A protein and the small-molecule ligand that binds it are described below.
Small molecule (SMILES): O=C1c2cccc3[nH]nc(c23)CCN1[C@@H]1CN2CCC1CC2

Sequence of chain 1.C:
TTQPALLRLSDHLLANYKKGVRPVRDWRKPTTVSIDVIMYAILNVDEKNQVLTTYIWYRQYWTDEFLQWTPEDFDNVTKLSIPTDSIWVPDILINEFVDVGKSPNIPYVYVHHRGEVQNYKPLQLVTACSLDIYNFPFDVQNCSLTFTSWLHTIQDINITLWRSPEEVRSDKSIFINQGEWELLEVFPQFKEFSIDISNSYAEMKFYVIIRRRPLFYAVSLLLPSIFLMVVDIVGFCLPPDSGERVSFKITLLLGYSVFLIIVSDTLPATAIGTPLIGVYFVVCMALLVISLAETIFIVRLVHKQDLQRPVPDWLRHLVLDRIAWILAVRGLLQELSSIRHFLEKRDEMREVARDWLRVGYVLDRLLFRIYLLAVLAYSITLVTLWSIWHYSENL

Binding-site contacts:
Ligand atom C12 contacts residue TYR201 of chain 1.C at 4.3 Å (hydrophobic).
Ligand atom C5 contacts residue ARG140 of chain 1.C at 2.4 Å.
Ligand atom C13 contacts residue THR229 of chain 1.D at 4.2 Å.
Ligand atom C6 contacts residue ARG140 of chain 1.C at 3.3 Å.
Ligand atom C4 contacts residue ARG140 of chain 1.C at 2.9 Å.
Ligand atom C15 contacts residue TRP138 of chain 1.C at 4.1 Å (hydrophobic).
Ligand atom N2 contacts residue ASP277 of chain 1.D at 3.2 Å (salt-bridge).
Ligand atom C8 contacts residue ILE119 of chain 1.C at 4.2 Å (hydrophobic).
Ligand atom C14 contacts residue ASN176 of chain 1.D at 3.8 Å.
Ligand atom C15 contacts residue PHE274 of chain 1.D at 4.0 Å (hydrophobic).
Ligand atom N4 contacts residue TRP231 of chain 1.D at 3.0 Å (h-bond).
Ligand atom N1 contacts residue ASP277 of chain 1.D at 4.0 Å.
Ligand atom C13 contacts residue TRP231 of chain 1.D at 3.8 Å (hydrophobic).
Ligand atom N2 contacts residue ILE276 of chain 1.D at 3.8 Å.
Ligand atom C3 contacts residue ARG140 of chain 1.C at 3.7 Å.
Ligand atom C9 contacts residue ILE276 of chain 1.D at 4.0 Å (hydrophobic).
Ligand atom C3 contacts residue TRP138 of chain 1.C at 4.3 Å (hydrophobic).
Ligand atom C17 contacts residue TRP231 of chain 1.D at 3.8 Å (hydrophobic).
Ligand atom N4 contacts residue SER230 of chain 1.D at 4.0 Å.
Ligand atom C16 contacts residue PHE274 of chain 1.D at 4.1 Å (hydrophobic).
Ligand atom C16 contacts residue TYR282 of chain 1.D at 3.2 Å (hydrophobic).
Ligand atom C13 contacts residue ASN176 of chain 1.D at 4.0 Å.
Ligand atom C7 contacts residue ASP277 of chain 1.D at 4.2 Å.
Ligand atom C9 contacts residue TYR282 of chain 1.D at 4.2 Å (hydrophobic).
Ligand atom C4 contacts residue ILE119 of chain 1.C at 4.1 Å (hydrophobic).
Ligand atom N3 contacts residue TRP138 of chain 1.C at 4.1 Å.
Ligand atom C12 contacts residue TRP231 of chain 1.D at 3.5 Å (hydrophobic).
Ligand atom N1 contacts residue ARG140 of chain 1.C at 3.5 Å.
Ligand atom C1 contacts residue TRP138 of chain 1.C at 3.7 Å (hydrophobic).
Ligand atom C7 contacts residue ILE276 of chain 1.D at 4.2 Å (hydrophobic).
Ligand atom C5 contacts residue ILE119 of chain 1.C at 4.0 Å (hydrophobic).
Ligand atom C3 contacts residue ILE119 of chain 1.C at 4.3 Å (hydrophobic).
Ligand atom C5 contacts residue ASP117 of chain 1.C at 4.2 Å.
Ligand atom C6 contacts residue ILE119 of chain 1.C at 4.0 Å (hydrophobic).
Ligand atom C11 contacts residue TRP138 of chain 1.C at 4.0 Å (hydrophobic).
Ligand atom C10 contacts residue TYR282 of chain 1.D at 3.7 Å (hydrophobic).
Ligand atom C13 contacts residue SER230 of chain 1.D at 3.8 Å.
Ligand atom C17 contacts residue TYR282 of chain 1.D at 3.4 Å (hydrophobic).
Ligand atom O1 contacts residue TRP138 of chain 1.C at 3.1 Å.
Ligand atom C17 contacts residue SER230 of chain 1.D at 4.2 Å.

Sequence of chain 1.D:
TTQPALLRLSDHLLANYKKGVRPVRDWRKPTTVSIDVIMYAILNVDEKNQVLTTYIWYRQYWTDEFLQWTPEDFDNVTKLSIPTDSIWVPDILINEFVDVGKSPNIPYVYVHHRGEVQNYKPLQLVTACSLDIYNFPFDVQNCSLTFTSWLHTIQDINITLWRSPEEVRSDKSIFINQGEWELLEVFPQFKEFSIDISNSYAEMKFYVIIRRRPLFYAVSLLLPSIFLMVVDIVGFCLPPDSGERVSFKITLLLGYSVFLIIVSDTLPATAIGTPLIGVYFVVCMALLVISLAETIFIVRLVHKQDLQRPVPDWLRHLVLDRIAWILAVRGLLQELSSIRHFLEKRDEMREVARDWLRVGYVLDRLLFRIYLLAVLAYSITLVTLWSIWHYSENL